The small molecule below binds the protein below.
Small molecule (SMILES): CC(=O)N[C@@H]1[C@@H](O)[C@H](O)[C@@H](CO)O[C@H]1O

Binding-site contacts:
Ligand atom O7 contacts residue ASN58 of chain 1.A at 3.9 Å.
Ligand atom C5 contacts residue ASN58 of chain 1.A at 3.7 Å.
Ligand atom C3 contacts residue ASN58 of chain 1.A at 3.8 Å.
Ligand atom C1 contacts residue ASN58 of chain 1.A at 1.4 Å.
Ligand atom C8 contacts residue ASN58 of chain 1.A at 3.3 Å.
Ligand atom O5 contacts residue ASN58 of chain 1.A at 2.4 Å (h-bond).
Ligand atom C7 contacts residue GLU57 of chain 1.A at 4.1 Å.
Ligand atom O7 contacts residue GLU57 of chain 1.A at 3.8 Å.
Ligand atom O7 contacts residue SER17 of chain 1.P at 3.5 Å (h-bond).
Ligand atom C4 contacts residue ASN58 of chain 1.A at 4.2 Å.
Ligand atom N2 contacts residue ASN58 of chain 1.A at 3.0 Å (h-bond).
Ligand atom C8 contacts residue GLU57 of chain 1.A at 3.5 Å.
Ligand atom C2 contacts residue ASN58 of chain 1.A at 2.5 Å.
Ligand atom C7 contacts residue ASN58 of chain 1.A at 3.3 Å.

Sequence of chain 1.A:
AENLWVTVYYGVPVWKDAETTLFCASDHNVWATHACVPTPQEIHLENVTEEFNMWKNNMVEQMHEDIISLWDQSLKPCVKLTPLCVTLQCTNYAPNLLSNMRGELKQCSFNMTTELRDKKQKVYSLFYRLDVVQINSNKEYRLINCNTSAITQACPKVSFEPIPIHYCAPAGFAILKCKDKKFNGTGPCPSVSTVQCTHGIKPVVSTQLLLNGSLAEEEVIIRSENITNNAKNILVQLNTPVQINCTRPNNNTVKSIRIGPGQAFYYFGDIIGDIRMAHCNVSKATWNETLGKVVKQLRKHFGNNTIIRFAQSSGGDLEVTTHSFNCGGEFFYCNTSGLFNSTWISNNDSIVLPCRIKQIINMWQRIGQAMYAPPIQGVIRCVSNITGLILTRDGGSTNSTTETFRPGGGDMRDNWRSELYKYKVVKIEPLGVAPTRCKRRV

Sequence of chain 1.P:
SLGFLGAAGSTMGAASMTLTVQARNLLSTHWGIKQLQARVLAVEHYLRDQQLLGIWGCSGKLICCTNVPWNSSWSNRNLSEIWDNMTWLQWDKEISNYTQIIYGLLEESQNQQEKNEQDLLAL